This small molecule binds to this protein.
Small molecule (SMILES): NC1=N[C@@]2([C@@H]3C[C@H]3NC(=O)c3ccc(F)cn3)COC[C@H]2CS1

Binding-site contacts:
Ligand atom C14 contacts residue ASP412 of chain 1.B at 3.9 Å.
Ligand atom C7 contacts residue GLU413 of chain 1.B at 4.1 Å.
Ligand atom C7 contacts residue HIS411 of chain 1.B at 4.4 Å.
Ligand atom C3 contacts residue HIS411 of chain 1.B at 4.2 Å.
Ligand atom C12 contacts residue GLU413 of chain 1.B at 3.2 Å.
Ligand atom N16 contacts residue HIS411 of chain 1.B at 3.5 Å.
Ligand atom C13 contacts residue GLU413 of chain 1.B at 4.4 Å.
Ligand atom C8 contacts residue GLU413 of chain 1.B at 3.8 Å.
Ligand atom C5 contacts residue HIS411 of chain 1.B at 4.4 Å.
Ligand atom C8 contacts residue PHE414 of chain 1.B at 3.6 Å (hydrophobic).
Ligand atom N19 contacts residue ASP412 of chain 1.B at 3.3 Å (salt-bridge).
Ligand atom C3 contacts residue GLU413 of chain 1.B at 4.0 Å.
Ligand atom C15 contacts residue GLU413 of chain 1.B at 4.2 Å.
Ligand atom N16 contacts residue ASP412 of chain 1.B at 3.5 Å (salt-bridge).
Ligand atom C5 contacts residue GLU413 of chain 1.B at 4.0 Å.
Ligand atom C5 contacts residue ASP412 of chain 1.B at 4.4 Å.
Ligand atom C7 contacts residue ASP412 of chain 1.B at 4.3 Å.
Ligand atom C8 contacts residue THR416 of chain 1.B at 3.5 Å.
Ligand atom N19 contacts residue GLU413 of chain 1.B at 3.7 Å.
Ligand atom C8 contacts residue ARG415 of chain 1.B at 3.4 Å.
Ligand atom C12 contacts residue ARG415 of chain 1.B at 4.3 Å.
Ligand atom N16 contacts residue GLU413 of chain 1.B at 3.5 Å.
Ligand atom C14 contacts residue GLU413 of chain 1.B at 3.9 Å.
Ligand atom C12 contacts residue PHE414 of chain 1.B at 4.1 Å (hydrophobic).
Ligand atom N19 contacts residue HIS411 of chain 1.B at 3.9 Å.
Ligand atom C10 contacts residue PHE414 of chain 1.B at 3.7 Å (hydrophobic).
Ligand atom C3 contacts residue ASP412 of chain 1.B at 4.2 Å.
Ligand atom C8 contacts residue ASP412 of chain 1.B at 3.8 Å.
Ligand atom C14 contacts residue THR416 of chain 1.B at 3.8 Å.

Sequence of chain 1.B:
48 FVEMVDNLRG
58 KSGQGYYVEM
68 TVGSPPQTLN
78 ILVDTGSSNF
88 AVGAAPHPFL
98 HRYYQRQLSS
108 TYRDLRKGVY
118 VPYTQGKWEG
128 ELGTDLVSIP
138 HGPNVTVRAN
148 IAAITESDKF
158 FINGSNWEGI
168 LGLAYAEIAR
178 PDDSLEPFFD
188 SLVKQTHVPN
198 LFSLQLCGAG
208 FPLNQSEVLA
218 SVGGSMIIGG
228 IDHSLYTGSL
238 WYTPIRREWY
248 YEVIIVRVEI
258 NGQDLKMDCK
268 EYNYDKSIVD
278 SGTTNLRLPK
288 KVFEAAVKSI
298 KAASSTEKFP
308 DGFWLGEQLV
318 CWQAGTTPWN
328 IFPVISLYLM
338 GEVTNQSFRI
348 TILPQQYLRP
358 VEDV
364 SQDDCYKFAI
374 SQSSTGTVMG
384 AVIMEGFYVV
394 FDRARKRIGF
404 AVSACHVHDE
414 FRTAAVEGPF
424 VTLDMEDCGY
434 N